This protein binds this small molecule.
Small molecule (SMILES): CC(=O)N[C@H]1[C@H](O[C@H]2[C@H](O)[C@@H](NC(C)=O)CO[C@@H]2CO)O[C@H](CO)[C@@H](O)[C@@H]1O

Sequence of chain 1.B:
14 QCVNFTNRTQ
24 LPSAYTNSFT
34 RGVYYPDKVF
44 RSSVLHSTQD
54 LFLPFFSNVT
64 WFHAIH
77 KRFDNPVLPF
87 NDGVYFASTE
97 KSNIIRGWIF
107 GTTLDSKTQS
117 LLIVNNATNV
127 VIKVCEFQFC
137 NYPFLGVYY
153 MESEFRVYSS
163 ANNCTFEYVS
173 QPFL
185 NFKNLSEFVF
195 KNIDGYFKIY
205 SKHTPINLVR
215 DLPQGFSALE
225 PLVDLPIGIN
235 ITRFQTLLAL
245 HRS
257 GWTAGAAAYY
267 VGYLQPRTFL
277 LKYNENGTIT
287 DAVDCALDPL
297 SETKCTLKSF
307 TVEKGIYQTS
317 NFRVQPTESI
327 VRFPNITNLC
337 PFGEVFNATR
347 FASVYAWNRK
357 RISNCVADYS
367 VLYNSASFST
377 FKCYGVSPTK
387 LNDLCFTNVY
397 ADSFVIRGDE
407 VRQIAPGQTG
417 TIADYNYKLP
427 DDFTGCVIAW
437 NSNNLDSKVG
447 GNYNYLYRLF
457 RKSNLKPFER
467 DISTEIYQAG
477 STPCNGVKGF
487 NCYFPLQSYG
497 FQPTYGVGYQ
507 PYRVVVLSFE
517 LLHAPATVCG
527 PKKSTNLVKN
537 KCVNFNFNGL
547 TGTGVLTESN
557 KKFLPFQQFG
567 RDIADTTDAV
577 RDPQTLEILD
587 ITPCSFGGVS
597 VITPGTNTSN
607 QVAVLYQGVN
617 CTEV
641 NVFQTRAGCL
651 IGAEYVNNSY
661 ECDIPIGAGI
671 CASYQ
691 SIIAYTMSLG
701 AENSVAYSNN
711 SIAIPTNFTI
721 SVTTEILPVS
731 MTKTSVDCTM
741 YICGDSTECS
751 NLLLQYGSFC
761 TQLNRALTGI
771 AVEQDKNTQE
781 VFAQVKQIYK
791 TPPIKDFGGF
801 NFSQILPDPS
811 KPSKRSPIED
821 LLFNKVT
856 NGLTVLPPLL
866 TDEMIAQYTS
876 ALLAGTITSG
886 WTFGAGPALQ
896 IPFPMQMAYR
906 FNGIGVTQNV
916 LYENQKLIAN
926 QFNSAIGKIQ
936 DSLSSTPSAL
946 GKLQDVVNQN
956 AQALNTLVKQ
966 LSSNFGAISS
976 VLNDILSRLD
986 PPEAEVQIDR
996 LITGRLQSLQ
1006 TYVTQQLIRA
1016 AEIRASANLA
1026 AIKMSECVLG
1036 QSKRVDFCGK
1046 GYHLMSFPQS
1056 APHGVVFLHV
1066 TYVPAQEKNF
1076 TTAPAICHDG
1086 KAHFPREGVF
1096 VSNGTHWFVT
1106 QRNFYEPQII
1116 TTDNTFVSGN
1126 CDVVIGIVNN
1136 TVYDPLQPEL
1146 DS

Binding-site contacts:
Ligand atom O6 contacts residue ASN1074 of chain 1.B at 4.5 Å.
Ligand atom C5 contacts residue ALA706 of chain 1.B at 3.7 Å (hydrophobic).
Ligand atom C8 contacts residue GLU1072 of chain 1.B at 3.3 Å.
Ligand atom N2 contacts residue ASN1074 of chain 1.B at 2.9 Å (h-bond).
Ligand atom C4 contacts residue ASN1074 of chain 1.B at 4.2 Å.
Ligand atom C7 contacts residue ALA706 of chain 1.B at 4.4 Å (hydrophobic).
Ligand atom O7 contacts residue SER704 of chain 1.B at 4.2 Å.
Ligand atom C2 contacts residue ASN1074 of chain 1.B at 2.5 Å.
Ligand atom O7 contacts residue ASN1074 of chain 1.B at 3.6 Å (h-bond).
Ligand atom O5 contacts residue ALA706 of chain 1.B at 4.5 Å.
Ligand atom O7 contacts residue ALA706 of chain 1.B at 3.9 Å.
Ligand atom C7 contacts residue ASN1074 of chain 1.B at 3.4 Å.
Ligand atom C8 contacts residue ASN1074 of chain 1.B at 4.1 Å.
Ligand atom C5 contacts residue ASN1074 of chain 1.B at 3.6 Å.
Ligand atom O5 contacts residue ASN1074 of chain 1.B at 2.3 Å (h-bond).
Ligand atom C1 contacts residue ASN1074 of chain 1.B at 1.4 Å.
Ligand atom C8 contacts residue LYS1073 of chain 1.B at 4.1 Å.
Ligand atom C3 contacts residue ASN1074 of chain 1.B at 3.8 Å.
Ligand atom C4 contacts residue ALA706 of chain 1.B at 4.3 Å (hydrophobic).
Ligand atom C3 contacts residue ALA706 of chain 1.B at 4.5 Å (hydrophobic).
Ligand atom C6 contacts residue ALA706 of chain 1.B at 4.4 Å (hydrophobic).
Ligand atom O4 contacts residue ALA706 of chain 1.B at 4.1 Å.